A small-molecule ligand and the protein it binds are described below.
Small molecule (SMILES): Nc1nc(=O)c2cc(CCCc3ccc(C(=O)N[C@@H](CCC(=O)O)C(=O)O)s3)[nH]c2[nH]1

Sequence of chain 1.A:
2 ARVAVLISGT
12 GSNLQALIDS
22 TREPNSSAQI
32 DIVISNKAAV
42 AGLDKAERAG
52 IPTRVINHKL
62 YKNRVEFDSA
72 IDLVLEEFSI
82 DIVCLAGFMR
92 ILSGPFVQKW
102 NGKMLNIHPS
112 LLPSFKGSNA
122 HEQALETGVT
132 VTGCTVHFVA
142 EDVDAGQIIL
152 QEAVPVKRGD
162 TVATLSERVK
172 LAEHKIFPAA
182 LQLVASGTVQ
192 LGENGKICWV

Binding-site contacts:
Ligand atom C4 contacts residue VAL140 of chain 1.A at 3.5 Å (hydrophobic).
Ligand atom C29 contacts residue PHE89 of chain 1.A at 3.1 Å (hydrophobic).
Ligand atom C26 contacts residue MET90 of chain 1.A at 3.5 Å (hydrophobic).
Ligand atom O18 contacts residue SER119 of chain 1.A at 3.5 Å (h-bond).
Ligand atom C14 contacts residue SER119 of chain 1.A at 3.7 Å.
Ligand atom O10 contacts residue HIS138 of chain 1.A at 3.5 Å.
Ligand atom O25 contacts residue ILE92 of chain 1.A at 3.6 Å.
Ligand atom C30 contacts residue PHE89 of chain 1.A at 3.0 Å (hydrophobic).
Ligand atom S12 contacts residue MET90 of chain 1.A at 3.6 Å.
Ligand atom N11 contacts residue GLU142 of chain 1.A at 3.1 Å (salt-bridge).
Ligand atom O24 contacts residue ARG91 of chain 1.A at 3.6 Å.
Ligand atom C20 contacts residue MET90 of chain 1.A at 3.0 Å (hydrophobic).
Ligand atom C17 contacts residue SER119 of chain 1.A at 3.7 Å.
Ligand atom C23 contacts residue ILE92 of chain 1.A at 3.6 Å (hydrophobic).
Ligand atom N11 contacts residue ALA141 of chain 1.A at 3.4 Å (h-bond).
Ligand atom N1 contacts residue LEU93 of chain 1.A at 3.1 Å (h-bond).
Ligand atom C30 contacts residue GAR1 of chain 1.B at 3.8 Å.
Ligand atom O27 contacts residue MET90 of chain 1.A at 3.3 Å.
Ligand atom C31 contacts residue GAR1 of chain 1.B at 3.8 Å.
Ligand atom C29 contacts residue ARG91 of chain 1.A at 3.8 Å.
Ligand atom C13 contacts residue SER119 of chain 1.A at 3.8 Å.
Ligand atom C4 contacts residue VAL144 of chain 1.A at 3.6 Å (hydrophobic).
Ligand atom O10 contacts residue ASP145 of chain 1.A at 2.9 Å (salt-bridge).
Ligand atom C22 contacts residue MET90 of chain 1.A at 3.0 Å (hydrophobic).
Ligand atom C6 contacts residue ARG91 of chain 1.A at 3.7 Å.
Ligand atom N3 contacts residue VAL144 of chain 1.A at 3.7 Å.
Ligand atom N11 contacts residue LEU93 of chain 1.A at 3.0 Å (h-bond).
Ligand atom N3 contacts residue GLU142 of chain 1.A at 3.8 Å.
Ligand atom O24 contacts residue ILE92 of chain 1.A at 3.0 Å (h-bond).
Ligand atom C29 contacts residue ASN107 of chain 1.A at 3.7 Å.
Ligand atom N11 contacts residue VAL98 of chain 1.A at 3.6 Å.
Ligand atom C4 contacts residue ALA141 of chain 1.A at 3.7 Å (hydrophobic).
Ligand atom C22 contacts residue ARG91 of chain 1.A at 3.2 Å.
Ligand atom C7 contacts residue ASN107 of chain 1.A at 3.7 Å.
Ligand atom C2 contacts residue ALA141 of chain 1.A at 3.5 Å (hydrophobic).
Ligand atom C21 contacts residue MET90 of chain 1.A at 3.5 Å (hydrophobic).
Ligand atom N5 contacts residue ARG91 of chain 1.A at 2.9 Å (salt-bridge).
Ligand atom O10 contacts residue VAL144 of chain 1.A at 3.5 Å.
Ligand atom N3 contacts residue VAL140 of chain 1.A at 3.4 Å.
Ligand atom N3 contacts residue ALA141 of chain 1.A at 2.8 Å (h-bond).